Sequence of chain 1.A:
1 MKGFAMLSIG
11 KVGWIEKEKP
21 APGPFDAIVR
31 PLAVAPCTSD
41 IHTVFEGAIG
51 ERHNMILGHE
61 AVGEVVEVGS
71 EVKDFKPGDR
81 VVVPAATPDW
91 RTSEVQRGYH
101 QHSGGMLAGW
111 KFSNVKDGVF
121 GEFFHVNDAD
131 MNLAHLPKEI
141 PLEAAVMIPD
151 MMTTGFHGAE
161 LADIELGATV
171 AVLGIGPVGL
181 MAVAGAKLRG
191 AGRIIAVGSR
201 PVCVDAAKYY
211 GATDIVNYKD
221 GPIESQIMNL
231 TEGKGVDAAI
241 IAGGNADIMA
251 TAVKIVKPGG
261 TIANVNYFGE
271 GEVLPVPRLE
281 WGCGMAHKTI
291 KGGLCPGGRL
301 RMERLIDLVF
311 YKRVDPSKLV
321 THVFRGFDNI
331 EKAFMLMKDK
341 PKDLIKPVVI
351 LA

Binding-site contacts:
Ligand atom O17 contacts residue ASP150 of chain 1.B at 3.3 Å (salt-bridge).
Ligand atom O17 contacts residue NAP1 of chain 1.J at 3.2 Å.
Ligand atom C6 contacts residue TRP110 of chain 1.B at 3.5 Å (hydrophobic).
Ligand atom C9 contacts residue ZN1 of chain 1.I at 3.7 Å.
Ligand atom C9 contacts residue NAP1 of chain 1.J at 3.5 Å.
Ligand atom C2 contacts residue TRP110 of chain 1.B at 4.2 Å (hydrophobic).
Ligand atom O17 contacts residue ZN1 of chain 1.I at 2.4 Å.
Ligand atom C13 contacts residue LEU294 of chain 1.B at 4.4 Å (hydrophobic).
Ligand atom C6 contacts residue NAP1 of chain 1.J at 4.5 Å.
Ligand atom C13 contacts residue MET285 of chain 1.A at 4.5 Å (hydrophobic).
Ligand atom C13 contacts residue NAP1 of chain 1.J at 4.2 Å.
Ligand atom C1 contacts residue LEU294 of chain 1.B at 4.1 Å (hydrophobic).
Ligand atom C2 contacts residue ZN1 of chain 1.I at 4.5 Å.
Ligand atom C1 contacts residue ALA86 of chain 1.B at 4.0 Å (hydrophobic).
Ligand atom C1 contacts residue ALA85 of chain 1.B at 3.8 Å (hydrophobic).
Ligand atom C9 contacts residue SER39 of chain 1.B at 3.8 Å.
Ligand atom C2 contacts residue HIS59 of chain 1.B at 4.2 Å.
Ligand atom C13 contacts residue TRP110 of chain 1.B at 3.6 Å (hydrophobic).
Ligand atom C9 contacts residue HIS59 of chain 1.B at 4.2 Å.
Ligand atom C1 contacts residue TRP110 of chain 1.B at 3.5 Å (hydrophobic).
Ligand atom C2 contacts residue LEU294 of chain 1.B at 4.4 Å (hydrophobic).
Ligand atom C2 contacts residue CYS295 of chain 1.B at 3.7 Å (hydrophobic).
Ligand atom C9 contacts residue ASP150 of chain 1.B at 4.3 Å.
Ligand atom C6 contacts residue ASP150 of chain 1.B at 4.5 Å.
Ligand atom C6 contacts residue ZN1 of chain 1.I at 4.1 Å.
Ligand atom C9 contacts residue LEU294 of chain 1.B at 4.5 Å (hydrophobic).
Ligand atom C1 contacts residue CYS295 of chain 1.B at 3.7 Å (hydrophobic).
Ligand atom C6 contacts residue HIS59 of chain 1.B at 3.9 Å.
Ligand atom C9 contacts residue TRP110 of chain 1.B at 4.4 Å (hydrophobic).
Ligand atom C2 contacts residue ASP150 of chain 1.B at 3.8 Å.
Ligand atom O17 contacts residue CYS37 of chain 1.B at 4.0 Å.
Ligand atom O17 contacts residue SER39 of chain 1.B at 3.0 Å (h-bond).
Ligand atom C2 contacts residue NAP1 of chain 1.J at 4.0 Å.
Ligand atom C2 contacts residue ALA85 of chain 1.B at 3.7 Å (hydrophobic).
Ligand atom O17 contacts residue HIS59 of chain 1.B at 3.3 Å (h-bond).
Ligand atom C13 contacts residue SER39 of chain 1.B at 3.5 Å.

The small molecule below binds the protein below.
Small molecule (SMILES): CCC[C@@H](C)O

Sequence of chain 1.B:
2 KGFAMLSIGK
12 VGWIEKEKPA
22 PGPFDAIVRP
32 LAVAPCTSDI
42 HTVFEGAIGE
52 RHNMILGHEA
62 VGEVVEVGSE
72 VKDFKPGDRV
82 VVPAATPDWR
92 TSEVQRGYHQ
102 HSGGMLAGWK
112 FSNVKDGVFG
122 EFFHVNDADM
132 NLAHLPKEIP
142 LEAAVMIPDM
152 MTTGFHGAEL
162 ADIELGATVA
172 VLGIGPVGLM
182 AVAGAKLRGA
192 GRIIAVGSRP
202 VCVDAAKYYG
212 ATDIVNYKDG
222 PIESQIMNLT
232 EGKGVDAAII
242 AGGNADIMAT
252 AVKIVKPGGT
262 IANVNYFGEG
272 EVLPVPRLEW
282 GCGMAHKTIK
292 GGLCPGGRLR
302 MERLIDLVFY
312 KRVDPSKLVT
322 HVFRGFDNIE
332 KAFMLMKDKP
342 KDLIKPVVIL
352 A